Sequence of chain 2.B:
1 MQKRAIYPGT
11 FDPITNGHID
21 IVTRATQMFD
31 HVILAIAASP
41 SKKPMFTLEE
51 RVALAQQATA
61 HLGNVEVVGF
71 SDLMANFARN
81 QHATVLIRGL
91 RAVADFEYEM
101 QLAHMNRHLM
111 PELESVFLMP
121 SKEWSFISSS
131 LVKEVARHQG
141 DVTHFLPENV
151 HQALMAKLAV

A protein and the small-molecule ligand that binds it are described below.
Small molecule (SMILES): COc1ccc2[nH]cc(CCNC(=O)C(C)(C)C)c2c1

Sequence of chain 1.B:
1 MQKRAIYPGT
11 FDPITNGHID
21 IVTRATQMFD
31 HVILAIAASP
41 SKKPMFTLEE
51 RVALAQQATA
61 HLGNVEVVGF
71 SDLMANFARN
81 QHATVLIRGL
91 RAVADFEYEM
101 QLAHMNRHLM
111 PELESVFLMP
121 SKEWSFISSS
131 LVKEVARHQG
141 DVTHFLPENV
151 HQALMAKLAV

Binding-site contacts:
Ligand atom N contacts residue THR10 of chain 1.B at 4.2 Å.
Ligand atom C11 contacts residue LEU102 of chain 1.B at 3.9 Å (hydrophobic).
Ligand atom C2 contacts residue LEU102 of chain 1.B at 4.1 Å (hydrophobic).
Ligand atom C2 contacts residue ARG88 of chain 1.B at 3.5 Å.
Ligand atom C6 contacts residue ALA37 of chain 1.B at 4.1 Å (hydrophobic).
Ligand atom O1 contacts residue LEU73 of chain 1.B at 3.5 Å.
Ligand atom C9 contacts residue LEU73 of chain 1.B at 4.1 Å (hydrophobic).
Ligand atom C contacts residue LEU102 of chain 1.B at 4.0 Å (hydrophobic).
Ligand atom C12 contacts residue LEU73 of chain 1.B at 4.2 Å (hydrophobic).
Ligand atom C2 contacts residue PRO8 of chain 1.B at 4.3 Å (hydrophobic).
Ligand atom N contacts residue ALA37 of chain 1.B at 4.2 Å.
Ligand atom O contacts residue MET74 of chain 1.B at 3.7 Å.
Ligand atom C13 contacts residue VAL135 of chain 2.B at 4.2 Å (hydrophobic).
Ligand atom C8 contacts residue ASP72 of chain 1.B at 4.0 Å.
Ligand atom N contacts residue GLY9 of chain 1.B at 4.2 Å.
Ligand atom C3 contacts residue GLY9 of chain 1.B at 4.2 Å.
Ligand atom C13 contacts residue LEU73 of chain 1.B at 4.3 Å (hydrophobic).
Ligand atom O contacts residue PRO8 of chain 1.B at 4.1 Å.
Ligand atom O contacts residue ASN106 of chain 1.B at 3.4 Å (h-bond).
Ligand atom C13 contacts residue ASN106 of chain 1.B at 3.9 Å.
Ligand atom C7 contacts residue MET74 of chain 1.B at 3.9 Å (hydrophobic).
Ligand atom C7 contacts residue ASP72 of chain 1.B at 4.2 Å.
Ligand atom C8 contacts residue HIS138 of chain 2.B at 4.2 Å.
Ligand atom C12 contacts residue GLU134 of chain 2.B at 3.7 Å.
Ligand atom O1 contacts residue MET74 of chain 1.B at 3.0 Å (h-bond).
Ligand atom C3 contacts residue ARG88 of chain 1.B at 4.0 Å.
Ligand atom C contacts residue MET74 of chain 1.B at 4.2 Å (hydrophobic).
Ligand atom C contacts residue ARG88 of chain 1.B at 3.5 Å.
Ligand atom C14 contacts residue MET74 of chain 1.B at 4.3 Å (hydrophobic).
Ligand atom C5 contacts residue ALA37 of chain 1.B at 3.5 Å (hydrophobic).
Ligand atom C4 contacts residue GLY9 of chain 1.B at 4.3 Å.
Ligand atom C12 contacts residue VAL135 of chain 2.B at 3.8 Å (hydrophobic).
Ligand atom C contacts residue ASN106 of chain 1.B at 3.3 Å.
Ligand atom C1 contacts residue PRO8 of chain 1.B at 4.0 Å (hydrophobic).
Ligand atom C contacts residue PRO8 of chain 1.B at 4.2 Å (hydrophobic).
Ligand atom C15 contacts residue MET74 of chain 1.B at 3.5 Å (hydrophobic).
Ligand atom C5 contacts residue SER39 of chain 1.B at 4.0 Å.
Ligand atom C8 contacts residue MET74 of chain 1.B at 4.2 Å (hydrophobic).
Ligand atom C9 contacts residue MET74 of chain 1.B at 4.1 Å (hydrophobic).
Ligand atom C7 contacts residue PHE70 of chain 1.B at 3.8 Å (hydrophobic).